This small molecule binds to this protein.
Small molecule (SMILES): CC(=O)N[C@@H]1[C@@H](O)[C@H](O)[C@@H](CO)O[C@H]1O

Binding-site contacts:
Ligand atom C5 contacts residue ASN77 of chain 1.D at 3.7 Å.
Ligand atom C6 contacts residue ASN80 of chain 1.D at 4.0 Å.
Ligand atom N2 contacts residue GLN89 of chain 1.D at 3.6 Å (h-bond).
Ligand atom O7 contacts residue VAL87 of chain 1.D at 2.9 Å (h-bond).
Ligand atom C8 contacts residue ASN77 of chain 1.D at 4.5 Å.
Ligand atom O5 contacts residue LEU84 of chain 1.D at 4.0 Å.
Ligand atom C8 contacts residue VAL87 of chain 1.D at 4.2 Å (hydrophobic).
Ligand atom C8 contacts residue ALA86 of chain 1.D at 4.1 Å (hydrophobic).
Ligand atom O5 contacts residue ASN77 of chain 1.D at 2.4 Å (h-bond).
Ligand atom C5 contacts residue ASN80 of chain 1.D at 3.6 Å.
Ligand atom C1 contacts residue ASN80 of chain 1.D at 3.5 Å.
Ligand atom O7 contacts residue ASN77 of chain 1.D at 3.4 Å (h-bond).
Ligand atom O7 contacts residue GLN89 of chain 1.D at 3.1 Å (h-bond).
Ligand atom O6 contacts residue LEU82 of chain 1.D at 3.5 Å.
Ligand atom C7 contacts residue ALA86 of chain 1.D at 4.2 Å (hydrophobic).
Ligand atom C4 contacts residue ASN77 of chain 1.D at 4.1 Å.
Ligand atom C8 contacts residue GLN89 of chain 1.D at 3.4 Å.
Ligand atom C2 contacts residue GLN89 of chain 1.D at 4.2 Å.
Ligand atom C3 contacts residue ASN77 of chain 1.D at 3.7 Å.
Ligand atom O6 contacts residue ASN80 of chain 1.D at 3.1 Å (h-bond).
Ligand atom O5 contacts residue ASN80 of chain 1.D at 2.9 Å (h-bond).
Ligand atom C1 contacts residue ASN77 of chain 1.D at 1.4 Å.
Ligand atom C7 contacts residue ASN77 of chain 1.D at 3.3 Å.
Ligand atom O7 contacts residue ALA86 of chain 1.D at 3.4 Å.
Ligand atom O6 contacts residue LEU84 of chain 1.D at 3.7 Å.
Ligand atom C7 contacts residue GLN89 of chain 1.D at 3.1 Å.
Ligand atom N2 contacts residue ASN77 of chain 1.D at 2.8 Å (h-bond).
Ligand atom O3 contacts residue GLN89 of chain 1.D at 2.9 Å (h-bond).
Ligand atom C7 contacts residue VAL87 of chain 1.D at 4.0 Å (hydrophobic).
Ligand atom C3 contacts residue GLN89 of chain 1.D at 4.2 Å.
Ligand atom C2 contacts residue ASN77 of chain 1.D at 2.4 Å.

Sequence of chain 1.D:
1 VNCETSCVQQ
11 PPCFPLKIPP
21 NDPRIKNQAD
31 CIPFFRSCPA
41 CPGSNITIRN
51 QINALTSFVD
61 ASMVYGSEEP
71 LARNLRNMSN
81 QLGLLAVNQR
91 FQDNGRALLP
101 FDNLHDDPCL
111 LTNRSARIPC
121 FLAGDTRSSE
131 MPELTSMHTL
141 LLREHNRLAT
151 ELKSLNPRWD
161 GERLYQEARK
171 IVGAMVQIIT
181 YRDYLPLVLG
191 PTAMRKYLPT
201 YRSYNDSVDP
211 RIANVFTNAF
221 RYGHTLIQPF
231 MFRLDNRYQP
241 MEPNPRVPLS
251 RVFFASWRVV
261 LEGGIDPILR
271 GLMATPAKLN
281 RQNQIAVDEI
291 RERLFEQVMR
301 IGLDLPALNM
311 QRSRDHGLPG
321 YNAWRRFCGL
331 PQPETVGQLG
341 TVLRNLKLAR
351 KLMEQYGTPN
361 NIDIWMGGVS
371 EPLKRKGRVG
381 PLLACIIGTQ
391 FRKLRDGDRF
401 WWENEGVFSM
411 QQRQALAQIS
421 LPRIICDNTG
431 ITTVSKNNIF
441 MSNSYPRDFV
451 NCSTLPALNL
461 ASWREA